Sequence of chain 1.D:
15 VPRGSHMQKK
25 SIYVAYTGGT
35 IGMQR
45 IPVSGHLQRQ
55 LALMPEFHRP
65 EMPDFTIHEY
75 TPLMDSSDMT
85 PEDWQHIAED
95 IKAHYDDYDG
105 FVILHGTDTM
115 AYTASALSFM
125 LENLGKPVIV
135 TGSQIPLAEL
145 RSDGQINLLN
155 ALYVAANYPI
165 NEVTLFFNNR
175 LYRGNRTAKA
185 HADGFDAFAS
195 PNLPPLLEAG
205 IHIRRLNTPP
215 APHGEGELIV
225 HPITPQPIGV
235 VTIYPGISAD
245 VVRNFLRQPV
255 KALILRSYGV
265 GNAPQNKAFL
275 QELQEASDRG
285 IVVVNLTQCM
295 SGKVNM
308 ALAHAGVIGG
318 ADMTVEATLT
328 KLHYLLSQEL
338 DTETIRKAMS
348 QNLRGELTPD

Sequence of chain 1.B:
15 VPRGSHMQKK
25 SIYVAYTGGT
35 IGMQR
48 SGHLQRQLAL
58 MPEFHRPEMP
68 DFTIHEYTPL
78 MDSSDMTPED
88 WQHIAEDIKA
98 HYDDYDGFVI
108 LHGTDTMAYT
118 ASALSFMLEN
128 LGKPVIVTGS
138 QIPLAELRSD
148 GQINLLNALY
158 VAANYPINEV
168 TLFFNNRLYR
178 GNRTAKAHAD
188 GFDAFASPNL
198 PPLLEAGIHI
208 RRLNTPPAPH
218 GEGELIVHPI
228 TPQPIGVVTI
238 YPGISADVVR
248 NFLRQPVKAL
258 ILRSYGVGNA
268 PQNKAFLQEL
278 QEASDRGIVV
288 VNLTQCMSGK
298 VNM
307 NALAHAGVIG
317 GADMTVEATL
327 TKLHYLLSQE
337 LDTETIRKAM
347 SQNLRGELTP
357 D

Binding-site contacts:
Ligand atom CB contacts residue MET294 of chain 1.B at 4.1 Å (hydrophobic).
Ligand atom CA contacts residue CYS293 of chain 1.B at 3.3 Å (hydrophobic).
Ligand atom OXT contacts residue GLN292 of chain 1.B at 3.6 Å.
Ligand atom ND2 contacts residue VAL322 of chain 1.B at 4.3 Å.
Ligand atom OD1 contacts residue THR321 of chain 1.B at 3.4 Å.
Ligand atom CA contacts residue EDO1 of chain 1.M at 3.9 Å.
Ligand atom C contacts residue ARG260 of chain 1.B at 3.3 Å.
Ligand atom OD1 contacts residue EDO1 of chain 1.M at 3.8 Å.
Ligand atom ND2 contacts residue THR321 of chain 1.B at 4.2 Å.
Ligand atom O contacts residue ARG260 of chain 1.D at 3.4 Å (salt-bridge).
Ligand atom O contacts residue VAL322 of chain 1.B at 4.2 Å.
Ligand atom OXT contacts residue THR291 of chain 1.B at 3.6 Å.
Ligand atom C contacts residue THR291 of chain 1.B at 4.4 Å.
Ligand atom C contacts residue VAL322 of chain 1.B at 3.9 Å (hydrophobic).
Ligand atom OD1 contacts residue VAL322 of chain 1.B at 2.7 Å (h-bond).
Ligand atom CB contacts residue CYS293 of chain 1.B at 4.2 Å (hydrophobic).
Ligand atom CG contacts residue VAL322 of chain 1.B at 3.9 Å (hydrophobic).
Ligand atom CA contacts residue THR291 of chain 1.B at 4.2 Å.
Ligand atom CG contacts residue ALA182 of chain 1.B at 4.3 Å (hydrophobic).
Ligand atom CG contacts residue EDO1 of chain 1.M at 3.8 Å.
Ligand atom ND2 contacts residue ALA182 of chain 1.B at 3.2 Å.
Ligand atom N contacts residue CYS293 of chain 1.B at 2.8 Å (h-bond).
Ligand atom CA contacts residue GLN292 of chain 1.B at 3.6 Å.
Ligand atom CB contacts residue EDO1 of chain 1.M at 3.6 Å.
Ligand atom OXT contacts residue VAL322 of chain 1.B at 3.4 Å.
Ligand atom C contacts residue GLN292 of chain 1.B at 3.7 Å.
Ligand atom N contacts residue GLN292 of chain 1.B at 3.8 Å.
Ligand atom OD1 contacts residue GLU323 of chain 1.B at 3.3 Å (salt-bridge).
Ligand atom CG contacts residue GLU323 of chain 1.B at 3.3 Å.
Ligand atom OXT contacts residue ARG260 of chain 1.B at 2.6 Å (salt-bridge).
Ligand atom N contacts residue EDO1 of chain 1.M at 3.1 Å (h-bond).
Ligand atom N contacts residue THR291 of chain 1.B at 3.1 Å (h-bond).
Ligand atom CA contacts residue ARG260 of chain 1.B at 4.4 Å.
Ligand atom C contacts residue ARG260 of chain 1.D at 4.4 Å.
Ligand atom O contacts residue ARG260 of chain 1.B at 3.4 Å (salt-bridge).
Ligand atom ND2 contacts residue GLU323 of chain 1.B at 2.6 Å (salt-bridge).
Ligand atom CG contacts residue THR321 of chain 1.B at 4.2 Å.
Ligand atom CA contacts residue MET294 of chain 1.B at 4.4 Å (hydrophobic).

The protein below binds the small molecule below.
Small molecule (SMILES): NC(=O)C[C@H](N)C(=O)O